Sequence of chain 1.D:
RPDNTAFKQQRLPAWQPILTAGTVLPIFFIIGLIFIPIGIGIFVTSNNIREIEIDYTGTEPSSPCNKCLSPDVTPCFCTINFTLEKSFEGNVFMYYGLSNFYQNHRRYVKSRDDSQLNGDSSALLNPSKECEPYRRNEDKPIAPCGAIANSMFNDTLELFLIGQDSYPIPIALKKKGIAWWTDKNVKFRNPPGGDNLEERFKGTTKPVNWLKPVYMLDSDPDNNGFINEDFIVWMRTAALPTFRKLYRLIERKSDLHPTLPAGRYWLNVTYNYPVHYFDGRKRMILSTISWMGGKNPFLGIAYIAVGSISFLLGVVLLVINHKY

Binding-site contacts:
Ligand atom C3 contacts residue THR105 of chain 1.D at 4.3 Å.
Ligand atom O6 contacts residue TRP292 of chain 1.D at 2.3 Å.
Ligand atom C6 contacts residue THR105 of chain 1.D at 4.5 Å.
Ligand atom C1 contacts residue ASN294 of chain 1.D at 3.3 Å.
Ligand atom C1 contacts residue PHE186 of chain 1.D at 3.8 Å (hydrophobic).
Ligand atom C5 contacts residue TRP292 of chain 1.D at 4.2 Å (hydrophobic).
Ligand atom C6 contacts residue TRP292 of chain 1.D at 2.9 Å (hydrophobic).
Ligand atom C4 contacts residue THR105 of chain 1.D at 3.5 Å.
Ligand atom N2 contacts residue PHE186 of chain 1.D at 4.4 Å.
Ligand atom C5 contacts residue ASN294 of chain 1.D at 4.3 Å.
Ligand atom C2 contacts residue ASN294 of chain 1.D at 3.1 Å.
Ligand atom C6 contacts residue ASN294 of chain 1.D at 3.9 Å.
Ligand atom O7 contacts residue PHE103 of chain 1.D at 4.0 Å.
Ligand atom O3 contacts residue ASN294 of chain 1.D at 3.7 Å.
Ligand atom O7 contacts residue ASN294 of chain 1.D at 2.6 Å (h-bond).
Ligand atom C3 contacts residue ASN294 of chain 1.D at 4.0 Å.
Ligand atom C2 contacts residue PHE186 of chain 1.D at 4.4 Å (hydrophobic).
Ligand atom O5 contacts residue ASN294 of chain 1.D at 4.3 Å.
Ligand atom O3 contacts residue THR105 of chain 1.D at 4.0 Å.
Ligand atom C7 contacts residue ASN294 of chain 1.D at 3.4 Å.
Ligand atom C4 contacts residue ASN294 of chain 1.D at 4.2 Å.
Ligand atom O4 contacts residue THR105 of chain 1.D at 3.6 Å.
Ligand atom N2 contacts residue ASN294 of chain 1.D at 3.6 Å.

A protein and the small-molecule ligand that binds it are described below.
Small molecule (SMILES): CC(=O)N[C@@H]1[C@@H](O)[C@H](O)[C@@H](CO)O[C@H]1O